Binding-site contacts:
Ligand atom C3 contacts residue PHE216 of chain 4.A at 3.4 Å (hydrophobic).
Ligand atom C1 contacts residue GLU151 of chain 4.A at 3.8 Å.
Ligand atom O2 contacts residue ASP177 of chain 4.A at 3.8 Å.
Ligand atom O1 contacts residue GLY174 of chain 4.A at 3.7 Å.
Ligand atom C2 contacts residue MET149 of chain 4.A at 3.8 Å (hydrophobic).
Ligand atom O2 contacts residue GLY174 of chain 4.A at 3.4 Å.
Ligand atom C1 contacts residue PRO175 of chain 4.A at 3.8 Å (hydrophobic).
Ligand atom O4 contacts residue PHE172 of chain 4.A at 3.9 Å.
Ligand atom C2 contacts residue GLU151 of chain 4.A at 3.8 Å.
Ligand atom O3 contacts residue MET149 of chain 4.A at 3.5 Å.
Ligand atom O1 contacts residue THR176 of chain 4.A at 3.3 Å (h-bond).
Ligand atom O4 contacts residue TRP24 of chain 4.A at 3.5 Å.
Ligand atom O3 contacts residue 3GR1 of chain 4.D at 2.8 Å (h-bond).
Ligand atom C3 contacts residue 3GR1 of chain 4.D at 3.2 Å.
Ligand atom C2 contacts residue MG1 of chain 4.J at 2.8 Å.
Ligand atom C2 contacts residue ARG75 of chain 4.A at 3.6 Å.
Ligand atom O4 contacts residue MET149 of chain 4.A at 3.6 Å.
Ligand atom O3 contacts residue ARG75 of chain 4.A at 2.6 Å (salt-bridge).
Ligand atom O3 contacts residue GLU151 of chain 4.A at 3.3 Å (salt-bridge).
Ligand atom O1 contacts residue GLU151 of chain 4.A at 3.0 Å (salt-bridge).
Ligand atom C2 contacts residue GLY174 of chain 4.A at 3.6 Å.
Ligand atom O1 contacts residue MG1 of chain 4.J at 2.0 Å.
Ligand atom O4 contacts residue ARG75 of chain 4.A at 3.1 Å (salt-bridge).
Ligand atom C1 contacts residue 3GR1 of chain 4.D at 3.4 Å.
Ligand atom C2 contacts residue 3GR1 of chain 4.D at 2.8 Å.
Ligand atom C1 contacts residue MG1 of chain 4.J at 2.8 Å.
Ligand atom O1 contacts residue 3GR1 of chain 4.D at 3.9 Å.
Ligand atom C3 contacts residue MET149 of chain 4.A at 4.0 Å (hydrophobic).
Ligand atom O4 contacts residue 3GR1 of chain 4.D at 3.6 Å.
Ligand atom C1 contacts residue ASP177 of chain 4.A at 3.8 Å.
Ligand atom O3 contacts residue MG1 of chain 4.J at 2.1 Å.
Ligand atom O2 contacts residue PRO175 of chain 4.A at 3.3 Å (h-bond).
Ligand atom C3 contacts residue GLY174 of chain 4.A at 3.8 Å.
Ligand atom O1 contacts residue ASP177 of chain 4.A at 2.9 Å (salt-bridge).
Ligand atom O2 contacts residue THR176 of chain 4.A at 2.6 Å (h-bond).
Ligand atom O2 contacts residue 3GR1 of chain 4.D at 3.5 Å.
Ligand atom O4 contacts residue PHE216 of chain 4.A at 3.4 Å.
Ligand atom C1 contacts residue THR176 of chain 4.A at 3.2 Å.
Ligand atom C1 contacts residue GLY174 of chain 4.A at 3.4 Å.
Ligand atom C3 contacts residue ARG75 of chain 4.A at 3.9 Å.

Sequence of chain 6.A:
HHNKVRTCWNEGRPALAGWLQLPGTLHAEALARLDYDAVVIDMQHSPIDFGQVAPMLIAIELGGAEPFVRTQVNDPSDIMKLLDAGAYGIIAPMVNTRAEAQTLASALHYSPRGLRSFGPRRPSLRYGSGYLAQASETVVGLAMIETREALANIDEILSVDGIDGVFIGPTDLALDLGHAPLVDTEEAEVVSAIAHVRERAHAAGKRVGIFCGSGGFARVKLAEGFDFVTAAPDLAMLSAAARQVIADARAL

Sequence of chain 4.A:
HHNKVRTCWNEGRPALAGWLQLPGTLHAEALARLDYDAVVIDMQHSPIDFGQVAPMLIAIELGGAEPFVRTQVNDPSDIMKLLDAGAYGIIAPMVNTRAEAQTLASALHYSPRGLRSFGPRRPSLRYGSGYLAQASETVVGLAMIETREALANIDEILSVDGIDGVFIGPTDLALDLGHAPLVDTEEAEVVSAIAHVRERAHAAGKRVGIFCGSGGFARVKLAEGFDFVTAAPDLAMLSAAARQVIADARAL

A protein and the small-molecule ligand that binds it are described below.
Small molecule (SMILES): O=C(O)C(=O)CO